Sequence of chain 1.A:
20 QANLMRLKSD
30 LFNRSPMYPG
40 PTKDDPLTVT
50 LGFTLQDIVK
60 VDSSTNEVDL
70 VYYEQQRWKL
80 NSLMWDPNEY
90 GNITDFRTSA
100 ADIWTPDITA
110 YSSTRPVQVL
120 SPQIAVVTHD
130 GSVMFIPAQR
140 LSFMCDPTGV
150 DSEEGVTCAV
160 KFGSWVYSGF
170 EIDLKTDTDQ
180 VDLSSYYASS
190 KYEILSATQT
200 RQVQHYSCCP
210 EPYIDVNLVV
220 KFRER

Binding-site contacts:
Ligand atom C12 contacts residue CYS208 of chain 1.A at 3.8 Å (hydrophobic).
Ligand atom C11 contacts residue CYS207 of chain 1.A at 3.9 Å (hydrophobic).
Ligand atom C8 contacts residue TRP164 of chain 1.A at 3.3 Å (hydrophobic).
Ligand atom O contacts residue VAL125 of chain 1.B at 3.8 Å.
Ligand atom C14 contacts residue TYR110 of chain 1.A at 3.9 Å (hydrophobic).
Ligand atom C12 contacts residue CYS207 of chain 1.A at 3.8 Å (hydrophobic).
Ligand atom N contacts residue GLU210 of chain 1.A at 3.8 Å.
Ligand atom C12 contacts residue TYR212 of chain 1.A at 3.7 Å (hydrophobic).
Ligand atom N3 contacts residue TRP164 of chain 1.A at 2.8 Å (h-bond).
Ligand atom C14 contacts residue TYR205 of chain 1.A at 3.6 Å (hydrophobic).
Ligand atom C15 contacts residue TRP164 of chain 1.A at 3.9 Å (hydrophobic).
Ligand atom F contacts residue VAL125 of chain 1.B at 3.5 Å.
Ligand atom C5 contacts residue MET133 of chain 1.B at 3.9 Å (hydrophobic).
Ligand atom C2 contacts residue ARG96 of chain 1.B at 3.9 Å.
Ligand atom O contacts residue THR127 of chain 1.B at 3.8 Å.
Ligand atom C6 contacts residue ILE135 of chain 1.B at 3.8 Å (hydrophobic).
Ligand atom C11 contacts residue TRP164 of chain 1.A at 3.7 Å (hydrophobic).
Ligand atom C4 contacts residue MET133 of chain 1.B at 3.8 Å (hydrophobic).
Ligand atom N2 contacts residue TRP164 of chain 1.A at 3.9 Å.
Ligand atom C10 contacts residue ILE135 of chain 1.B at 3.8 Å (hydrophobic).
Ligand atom C13 contacts residue TYR110 of chain 1.A at 3.5 Å (hydrophobic).
Ligand atom C contacts residue PO41 of chain 1.L at 3.7 Å.
Ligand atom C2 contacts residue PO41 of chain 1.L at 3.4 Å.
Ligand atom N2 contacts residue ILE135 of chain 1.B at 3.6 Å.
Ligand atom C16 contacts residue TRP164 of chain 1.A at 3.5 Å (hydrophobic).
Ligand atom N3 contacts residue TYR110 of chain 1.A at 3.0 Å (h-bond).
Ligand atom C2 contacts residue TYR212 of chain 1.A at 3.7 Å (hydrophobic).
Ligand atom C7 contacts residue ILE135 of chain 1.B at 3.8 Å (hydrophobic).
Ligand atom C9 contacts residue TRP164 of chain 1.A at 3.2 Å (hydrophobic).
Ligand atom C4 contacts residue VAL125 of chain 1.B at 3.7 Å (hydrophobic).
Ligand atom C5 contacts residue VAL125 of chain 1.B at 3.7 Å (hydrophobic).
Ligand atom C7 contacts residue TYR212 of chain 1.A at 3.6 Å (hydrophobic).
Ligand atom N2 contacts residue VAL165 of chain 1.A at 3.7 Å.
Ligand atom F contacts residue MET133 of chain 1.B at 3.9 Å.
Ligand atom N contacts residue PO41 of chain 1.L at 2.8 Å (h-bond).
Ligand atom C15 contacts residue TYR72 of chain 1.B at 3.8 Å (hydrophobic).
Ligand atom N1 contacts residue TYR212 of chain 1.A at 3.0 Å (h-bond).
Ligand atom C9 contacts residue ILE135 of chain 1.B at 3.7 Å (hydrophobic).
Ligand atom C13 contacts residue TRP164 of chain 1.A at 3.9 Å (hydrophobic).
Ligand atom C8 contacts residue ILE135 of chain 1.B at 3.7 Å (hydrophobic).

Sequence of chain 1.B:
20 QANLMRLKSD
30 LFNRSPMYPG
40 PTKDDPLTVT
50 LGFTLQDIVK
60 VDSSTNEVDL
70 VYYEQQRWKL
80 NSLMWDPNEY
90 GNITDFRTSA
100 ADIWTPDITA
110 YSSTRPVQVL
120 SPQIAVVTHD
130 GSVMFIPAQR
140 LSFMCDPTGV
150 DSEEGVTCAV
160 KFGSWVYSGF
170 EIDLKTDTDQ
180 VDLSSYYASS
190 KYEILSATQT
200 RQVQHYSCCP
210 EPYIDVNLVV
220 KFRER

This protein binds this small molecule.
Small molecule (SMILES): NC(=O)c1ccc(-c2cc([C@H]3C[C@@H]4CC[C@H]3N4)cnc2F)nc1